Sequence of chain 1.C:
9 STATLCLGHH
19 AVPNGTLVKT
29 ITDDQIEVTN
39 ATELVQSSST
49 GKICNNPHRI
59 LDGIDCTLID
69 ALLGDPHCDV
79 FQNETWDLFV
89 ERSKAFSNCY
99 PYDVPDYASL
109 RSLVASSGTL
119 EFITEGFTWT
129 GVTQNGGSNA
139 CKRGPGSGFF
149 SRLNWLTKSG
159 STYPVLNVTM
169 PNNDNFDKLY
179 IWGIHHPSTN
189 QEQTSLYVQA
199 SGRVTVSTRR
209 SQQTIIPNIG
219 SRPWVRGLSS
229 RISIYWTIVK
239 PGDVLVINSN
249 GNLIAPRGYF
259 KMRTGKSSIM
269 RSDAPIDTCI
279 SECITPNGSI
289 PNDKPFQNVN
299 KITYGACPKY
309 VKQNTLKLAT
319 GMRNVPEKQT

This small molecule binds to this protein.
Small molecule (SMILES): CC(=O)N[C@H]1[C@H](O[C@H]2[C@H](O)[C@@H](NC(C)=O)CO[C@@H]2CO)O[C@H](CO)[C@@H](O[C@@H]2O[C@H](CO)[C@@H](O)[C@H](O)[C@@H]2O)[C@@H]1O

Binding-site contacts:
Ligand atom C8 contacts residue SER219 of chain 1.A at 3.6 Å.
Ligand atom O3 contacts residue TRP222 of chain 1.A at 3.7 Å.
Ligand atom C5 contacts residue ASN165 of chain 1.C at 3.6 Å.
Ligand atom O7 contacts residue SER31 of chain 1.H at 2.7 Å (h-bond).
Ligand atom O5 contacts residue TYR54 of chain 1.H at 3.2 Å (h-bond).
Ligand atom C3 contacts residue TYR54 of chain 1.H at 3.6 Å (hydrophobic).
Ligand atom O4 contacts residue TYR54 of chain 1.H at 3.9 Å.
Ligand atom C3 contacts residue ASN165 of chain 1.C at 3.7 Å.
Ligand atom C6 contacts residue TRP222 of chain 1.A at 3.7 Å (hydrophobic).
Ligand atom O6 contacts residue THR167 of chain 1.C at 2.8 Å.
Ligand atom C4 contacts residue TRP222 of chain 1.A at 3.6 Å (hydrophobic).
Ligand atom C7 contacts residue TYR27 of chain 1.H at 3.3 Å (hydrophobic).
Ligand atom C7 contacts residue ASN165 of chain 1.C at 3.2 Å.
Ligand atom O5 contacts residue ASN165 of chain 1.C at 2.3 Å (h-bond).
Ligand atom N2 contacts residue SER219 of chain 1.A at 3.0 Å (h-bond).
Ligand atom N2 contacts residue ASN165 of chain 1.C at 2.8 Å (h-bond).
Ligand atom C5 contacts residue TYR54 of chain 1.H at 2.9 Å (hydrophobic).
Ligand atom C8 contacts residue VAL242 of chain 1.C at 3.9 Å (hydrophobic).
Ligand atom C1 contacts residue TYR54 of chain 1.H at 3.1 Å (hydrophobic).
Ligand atom C7 contacts residue TRP222 of chain 1.A at 3.8 Å (hydrophobic).
Ligand atom O7 contacts residue TRP222 of chain 1.A at 3.1 Å (h-bond).
Ligand atom C6 contacts residue THR167 of chain 1.C at 3.4 Å.
Ligand atom O5 contacts residue TRP222 of chain 1.A at 3.4 Å (h-bond).
Ligand atom C8 contacts residue TYR100 of chain 1.H at 3.3 Å (hydrophobic).
Ligand atom O6 contacts residue TYR34 of chain 1.H at 3.7 Å.
Ligand atom C1 contacts residue TRP222 of chain 1.A at 3.8 Å (hydrophobic).
Ligand atom C4 contacts residue TYR54 of chain 1.H at 3.6 Å (hydrophobic).
Ligand atom C2 contacts residue TRP222 of chain 1.A at 3.5 Å (hydrophobic).
Ligand atom O7 contacts residue PRO221 of chain 1.A at 3.7 Å.
Ligand atom C6 contacts residue TYR101 of chain 1.H at 3.8 Å (hydrophobic).
Ligand atom C8 contacts residue TYR27 of chain 1.H at 3.6 Å (hydrophobic).
Ligand atom O7 contacts residue TYR27 of chain 1.H at 2.5 Å (h-bond).
Ligand atom O7 contacts residue GLY32 of chain 1.H at 3.5 Å.
Ligand atom C2 contacts residue TYR54 of chain 1.H at 3.8 Å (hydrophobic).
Ligand atom C2 contacts residue ASN165 of chain 1.C at 2.4 Å.
Ligand atom O7 contacts residue ASN165 of chain 1.C at 3.0 Å (h-bond).
Ligand atom C7 contacts residue SER219 of chain 1.A at 3.7 Å.
Ligand atom O4 contacts residue TRP222 of chain 1.A at 3.6 Å.
Ligand atom C1 contacts residue ASN165 of chain 1.C at 1.4 Å.
Ligand atom C6 contacts residue TYR34 of chain 1.H at 3.3 Å (hydrophobic).

Sequence of chain 1.H:
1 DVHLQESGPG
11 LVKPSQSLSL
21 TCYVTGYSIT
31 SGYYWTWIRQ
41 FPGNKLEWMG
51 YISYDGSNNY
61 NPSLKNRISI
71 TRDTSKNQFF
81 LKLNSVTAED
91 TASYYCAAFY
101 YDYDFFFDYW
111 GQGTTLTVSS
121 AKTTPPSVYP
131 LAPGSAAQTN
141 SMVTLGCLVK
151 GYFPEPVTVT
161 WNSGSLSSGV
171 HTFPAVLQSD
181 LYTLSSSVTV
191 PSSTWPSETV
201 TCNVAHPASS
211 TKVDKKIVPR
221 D

Sequence of chain 1.A:
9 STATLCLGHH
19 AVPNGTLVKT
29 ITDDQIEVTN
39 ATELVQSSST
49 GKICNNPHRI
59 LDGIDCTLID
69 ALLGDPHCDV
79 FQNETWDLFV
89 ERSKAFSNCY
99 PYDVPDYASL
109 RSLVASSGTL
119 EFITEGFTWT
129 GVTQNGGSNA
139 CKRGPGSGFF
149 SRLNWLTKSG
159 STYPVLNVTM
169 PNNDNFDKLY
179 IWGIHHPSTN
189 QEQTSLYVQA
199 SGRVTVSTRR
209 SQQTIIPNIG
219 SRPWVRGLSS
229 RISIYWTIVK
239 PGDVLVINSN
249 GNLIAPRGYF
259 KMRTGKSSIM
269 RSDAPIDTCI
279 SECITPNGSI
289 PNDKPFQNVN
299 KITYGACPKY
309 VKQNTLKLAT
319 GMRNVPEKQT